Binding-site contacts:
Ligand atom CAH contacts residue H501 of chain 2.C at 1.1 Å.
Ligand atom CAR contacts residue H501 of chain 2.C at 0.6 Å.
Ligand atom CL1 contacts residue SER117 of chain 1.A at 3.3 Å.
Ligand atom CAO contacts residue H501 of chain 2.C at 0.9 Å.
Ligand atom CAK contacts residue H501 of chain 2.C at 0.5 Å.
Ligand atom CAI contacts residue ALA108 of chain 2.A at 3.1 Å (hydrophobic).
Ligand atom CAQ contacts residue H501 of chain 2.C at 0.4 Å.
Ligand atom CAM contacts residue LYS15 of chain 1.A at 3.1 Å.
Ligand atom CAJ contacts residue H501 of chain 2.C at 1.0 Å.
Ligand atom CAN contacts residue H501 of chain 2.C at 0.9 Å.
Ligand atom FAC contacts residue H501 of chain 2.C at 1.0 Å.
Ligand atom CL1 contacts residue THR118 of chain 1.A at 3.8 Å.
Ligand atom CAL contacts residue H501 of chain 2.C at 1.7 Å.
Ligand atom FAC contacts residue ALA108 of chain 1.A at 3.5 Å.
Ligand atom CL2 contacts residue LEU110 of chain 2.A at 3.5 Å.
Ligand atom CAM contacts residue H501 of chain 2.C at 0.6 Å.
Ligand atom OAA contacts residue H501 of chain 2.C at 0.6 Å.
Ligand atom FAC contacts residue ALA109 of chain 1.A at 3.6 Å.
Ligand atom CL1 contacts residue ALA108 of chain 1.A at 3.7 Å.
Ligand atom CAN contacts residue LYS15 of chain 2.A at 3.2 Å.
Ligand atom OAA contacts residue LYS15 of chain 2.A at 3.0 Å.
Ligand atom CAT contacts residue H501 of chain 2.C at 0.9 Å.
Ligand atom OAB contacts residue LYS15 of chain 1.A at 3.4 Å.
Ligand atom CAS contacts residue H501 of chain 2.C at 1.0 Å.
Ligand atom CL2 contacts residue H501 of chain 2.C at 0.7 Å.
Ligand atom CAH contacts residue ALA108 of chain 2.A at 3.3 Å (hydrophobic).
Ligand atom CAU contacts residue LYS15 of chain 2.A at 3.5 Å.
Ligand atom CAU contacts residue H501 of chain 2.C at 1.0 Å.
Ligand atom CAG contacts residue H501 of chain 2.C at 0.5 Å.
Ligand atom CL1 contacts residue H501 of chain 2.C at 1.5 Å.
Ligand atom CL2 contacts residue SER117 of chain 2.A at 3.4 Å.
Ligand atom CL2 contacts residue SER117 of chain 1.A at 3.5 Å.
Ligand atom OAB contacts residue LYS15 of chain 2.A at 3.6 Å.
Ligand atom CAP contacts residue H501 of chain 2.C at 0.5 Å.
Ligand atom FAC contacts residue LEU17 of chain 1.A at 3.8 Å.
Ligand atom OAB contacts residue H501 of chain 2.C at 1.7 Å.
Ligand atom CAF contacts residue H501 of chain 2.C at 0.4 Å.
Ligand atom CAO contacts residue LEU17 of chain 1.A at 3.6 Å (hydrophobic).
Ligand atom CAI contacts residue H501 of chain 2.C at 0.9 Å.
Ligand atom CAL contacts residue LYS15 of chain 2.A at 3.0 Å.

Sequence of chain 2.A:
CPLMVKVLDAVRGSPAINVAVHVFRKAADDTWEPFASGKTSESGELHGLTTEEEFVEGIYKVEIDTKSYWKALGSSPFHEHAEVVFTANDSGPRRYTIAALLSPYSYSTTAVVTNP

Sequence of chain 1.A:
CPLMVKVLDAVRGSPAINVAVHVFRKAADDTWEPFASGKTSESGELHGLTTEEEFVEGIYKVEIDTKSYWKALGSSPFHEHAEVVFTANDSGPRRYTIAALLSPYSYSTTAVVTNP

This protein binds this small molecule.
Small molecule (SMILES): O=C(O)C1(c2ccc(-c3ccc(Cl)c(Cl)c3)c(F)c2)CC1